This protein binds this small molecule.
Small molecule (SMILES): NC(=[NH2+])c1ccc2[nH]c(-c3cccc(OC4CCCC4)c3[O-])nc2c1

Binding-site contacts:
Ligand atom O6' contacts residue HIS40 of chain 1.A at 2.9 Å (h-bond).
Ligand atom N2 contacts residue TRP193 of chain 1.A at 3.6 Å (h-bond).
Ligand atom N1 contacts residue GLY194 of chain 1.A at 3.7 Å.
Ligand atom C1' contacts residue SER177 of chain 1.A at 3.9 Å.
Ligand atom C7 contacts residue ASP171 of chain 1.A at 3.7 Å.
Ligand atom C5B contacts residue HIS40 of chain 1.A at 3.4 Å.
Ligand atom N2 contacts residue ASP171 of chain 1.A at 3.1 Å (salt-bridge).
Ligand atom C1B contacts residue HIS40 of chain 1.A at 3.3 Å.
Ligand atom C3 contacts residue SER177 of chain 1.A at 3.3 Å.
Ligand atom C8 contacts residue SER177 of chain 1.A at 3.4 Å.
Ligand atom N1 contacts residue ASP171 of chain 1.A at 3.1 Å (salt-bridge).
Ligand atom C3 contacts residue VAL191 of chain 1.A at 3.5 Å (hydrophobic).
Ligand atom C7 contacts residue GLY194 of chain 1.A at 3.8 Å.
Ligand atom N1 contacts residue SER172 of chain 1.A at 3.3 Å (h-bond).
Ligand atom C8 contacts residue GLN174 of chain 1.A at 3.7 Å.
Ligand atom C4B contacts residue PHE24 of chain 1.A at 3.8 Å (hydrophobic).
Ligand atom C1 contacts residue TRP193 of chain 1.A at 3.9 Å (hydrophobic).
Ligand atom C1 contacts residue CYS173 of chain 1.A at 3.8 Å (hydrophobic).
Ligand atom C7 contacts residue TRP193 of chain 1.A at 3.9 Å (hydrophobic).
Ligand atom O5' contacts residue HIS40 of chain 1.A at 3.9 Å.
Ligand atom C2 contacts residue VAL191 of chain 1.A at 3.6 Å (hydrophobic).
Ligand atom N1 contacts residue CYS197 of chain 1.A at 3.8 Å.
Ligand atom C2 contacts residue SER172 of chain 1.A at 3.5 Å.
Ligand atom C3' contacts residue GLN174 of chain 1.A at 3.7 Å.
Ligand atom C6' contacts residue HIS40 of chain 1.A at 3.8 Å.
Ligand atom C4 contacts residue CYS173 of chain 1.A at 3.8 Å (hydrophobic).
Ligand atom C4B contacts residue CYS25 of chain 1.A at 3.9 Å (hydrophobic).
Ligand atom O6' contacts residue SER177 of chain 1.A at 2.1 Å (h-bond).
Ligand atom N2 contacts residue SER172 of chain 1.A at 3.0 Å (h-bond).
Ligand atom C7 contacts residue SER172 of chain 1.A at 3.2 Å.
Ligand atom C4 contacts residue SER177 of chain 1.A at 3.1 Å.
Ligand atom C6' contacts residue SER177 of chain 1.A at 3.4 Å.
Ligand atom N1 contacts residue GLY196 of chain 1.A at 2.8 Å (h-bond).
Ligand atom C2 contacts residue CYS173 of chain 1.A at 3.9 Å (hydrophobic).
Ligand atom C1 contacts residue SER172 of chain 1.A at 3.8 Å.
Ligand atom N3 contacts residue GLN174 of chain 1.A at 3.8 Å.
Ligand atom C5 contacts residue GLN174 of chain 1.A at 3.8 Å.
Ligand atom C3 contacts residue CYS173 of chain 1.A at 3.6 Å (hydrophobic).
Ligand atom N2 contacts residue GLY204 of chain 1.A at 3.5 Å.
Ligand atom N3 contacts residue SER177 of chain 1.A at 2.4 Å (h-bond).

Sequence of chain 1.A:
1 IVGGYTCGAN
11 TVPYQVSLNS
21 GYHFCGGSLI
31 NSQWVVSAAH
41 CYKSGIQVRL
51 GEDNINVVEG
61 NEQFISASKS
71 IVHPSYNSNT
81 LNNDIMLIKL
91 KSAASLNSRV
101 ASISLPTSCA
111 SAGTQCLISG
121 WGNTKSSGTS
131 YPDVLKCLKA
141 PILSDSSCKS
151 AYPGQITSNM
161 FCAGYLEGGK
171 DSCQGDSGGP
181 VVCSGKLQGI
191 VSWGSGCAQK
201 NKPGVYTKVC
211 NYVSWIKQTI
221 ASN